Sequence of chain 1.A:
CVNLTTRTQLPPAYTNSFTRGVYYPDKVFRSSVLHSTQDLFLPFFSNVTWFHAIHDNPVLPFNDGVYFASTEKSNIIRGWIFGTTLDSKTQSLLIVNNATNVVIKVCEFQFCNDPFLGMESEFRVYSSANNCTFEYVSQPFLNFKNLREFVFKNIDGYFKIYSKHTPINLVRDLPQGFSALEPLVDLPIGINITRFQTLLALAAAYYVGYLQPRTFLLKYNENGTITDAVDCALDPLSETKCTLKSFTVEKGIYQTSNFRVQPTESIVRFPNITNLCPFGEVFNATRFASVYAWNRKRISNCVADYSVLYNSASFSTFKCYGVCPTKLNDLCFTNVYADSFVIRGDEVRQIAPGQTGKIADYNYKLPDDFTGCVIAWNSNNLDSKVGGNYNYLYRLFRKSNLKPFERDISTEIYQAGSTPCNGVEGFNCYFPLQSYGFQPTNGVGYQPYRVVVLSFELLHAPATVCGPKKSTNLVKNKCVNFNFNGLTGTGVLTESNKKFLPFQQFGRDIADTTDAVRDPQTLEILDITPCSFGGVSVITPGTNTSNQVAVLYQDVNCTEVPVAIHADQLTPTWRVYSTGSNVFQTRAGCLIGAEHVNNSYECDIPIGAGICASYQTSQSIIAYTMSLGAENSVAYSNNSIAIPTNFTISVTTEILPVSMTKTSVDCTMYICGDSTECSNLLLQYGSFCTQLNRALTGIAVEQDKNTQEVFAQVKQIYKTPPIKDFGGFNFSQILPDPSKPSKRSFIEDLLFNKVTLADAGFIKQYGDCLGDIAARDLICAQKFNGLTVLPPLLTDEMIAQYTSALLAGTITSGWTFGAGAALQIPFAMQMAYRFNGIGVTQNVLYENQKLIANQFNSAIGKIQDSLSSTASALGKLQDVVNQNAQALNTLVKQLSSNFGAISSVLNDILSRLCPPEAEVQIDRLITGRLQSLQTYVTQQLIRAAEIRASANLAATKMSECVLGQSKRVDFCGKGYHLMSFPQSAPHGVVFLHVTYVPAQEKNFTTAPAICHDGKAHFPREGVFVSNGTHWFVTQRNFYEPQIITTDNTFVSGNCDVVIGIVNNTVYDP

Binding-site contacts:
Ligand atom C1 contacts residue GLN823 of chain 1.B at 3.8 Å.
Ligand atom O7 contacts residue THR609 of chain 1.A at 3.7 Å.
Ligand atom O5 contacts residue ASN607 of chain 1.A at 2.3 Å (h-bond).
Ligand atom C7 contacts residue ASN607 of chain 1.A at 4.2 Å.
Ligand atom C4 contacts residue ASN607 of chain 1.A at 4.2 Å.
Ligand atom C7 contacts residue THR609 of chain 1.A at 3.5 Å.
Ligand atom C1 contacts residue ASN607 of chain 1.A at 1.4 Å.
Ligand atom O6 contacts residue ASN607 of chain 1.A at 4.4 Å.
Ligand atom N2 contacts residue ASN607 of chain 1.A at 2.9 Å (h-bond).
Ligand atom O5 contacts residue GLN823 of chain 1.B at 3.4 Å (h-bond).
Ligand atom O6 contacts residue GLN823 of chain 1.B at 3.6 Å (h-bond).
Ligand atom C8 contacts residue THR609 of chain 1.A at 3.5 Å.
Ligand atom C5 contacts residue ASN607 of chain 1.A at 3.6 Å.
Ligand atom C2 contacts residue ASN607 of chain 1.A at 2.5 Å.
Ligand atom C3 contacts residue ASN607 of chain 1.A at 3.8 Å.
Ligand atom N2 contacts residue THR609 of chain 1.A at 4.0 Å.

Sequence of chain 1.B:
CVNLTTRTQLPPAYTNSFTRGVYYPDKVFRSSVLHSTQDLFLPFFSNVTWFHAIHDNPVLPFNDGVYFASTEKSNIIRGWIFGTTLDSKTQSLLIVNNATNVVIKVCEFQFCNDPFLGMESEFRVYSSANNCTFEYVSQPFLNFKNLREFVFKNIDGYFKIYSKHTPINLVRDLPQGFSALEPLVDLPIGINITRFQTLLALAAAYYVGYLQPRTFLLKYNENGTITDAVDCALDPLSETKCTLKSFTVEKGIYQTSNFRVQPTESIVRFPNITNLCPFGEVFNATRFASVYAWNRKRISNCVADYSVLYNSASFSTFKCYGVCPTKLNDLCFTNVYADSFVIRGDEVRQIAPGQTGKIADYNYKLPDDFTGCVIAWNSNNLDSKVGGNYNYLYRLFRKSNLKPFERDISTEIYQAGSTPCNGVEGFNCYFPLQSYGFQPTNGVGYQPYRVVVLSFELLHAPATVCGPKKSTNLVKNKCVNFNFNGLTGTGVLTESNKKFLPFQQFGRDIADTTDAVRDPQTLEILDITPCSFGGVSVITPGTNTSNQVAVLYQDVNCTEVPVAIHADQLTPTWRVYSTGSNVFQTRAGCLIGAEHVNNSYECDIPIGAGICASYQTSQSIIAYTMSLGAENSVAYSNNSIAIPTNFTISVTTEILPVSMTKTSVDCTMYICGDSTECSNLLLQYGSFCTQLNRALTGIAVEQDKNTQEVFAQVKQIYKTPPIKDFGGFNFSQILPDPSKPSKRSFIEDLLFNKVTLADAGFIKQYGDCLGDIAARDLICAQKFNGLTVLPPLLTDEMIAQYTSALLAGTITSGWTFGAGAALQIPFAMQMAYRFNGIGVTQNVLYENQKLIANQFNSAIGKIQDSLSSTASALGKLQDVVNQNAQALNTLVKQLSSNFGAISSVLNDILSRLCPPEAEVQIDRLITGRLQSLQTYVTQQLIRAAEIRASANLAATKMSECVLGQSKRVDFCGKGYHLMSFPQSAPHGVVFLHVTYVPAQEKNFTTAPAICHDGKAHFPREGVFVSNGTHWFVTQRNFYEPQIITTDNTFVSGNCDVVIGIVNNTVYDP

The protein below binds the small molecule below.
Small molecule (SMILES): CC(=O)N[C@@H]1[C@@H](O)[C@H](O)[C@@H](CO)O[C@H]1O